Sequence of chain 3.A:
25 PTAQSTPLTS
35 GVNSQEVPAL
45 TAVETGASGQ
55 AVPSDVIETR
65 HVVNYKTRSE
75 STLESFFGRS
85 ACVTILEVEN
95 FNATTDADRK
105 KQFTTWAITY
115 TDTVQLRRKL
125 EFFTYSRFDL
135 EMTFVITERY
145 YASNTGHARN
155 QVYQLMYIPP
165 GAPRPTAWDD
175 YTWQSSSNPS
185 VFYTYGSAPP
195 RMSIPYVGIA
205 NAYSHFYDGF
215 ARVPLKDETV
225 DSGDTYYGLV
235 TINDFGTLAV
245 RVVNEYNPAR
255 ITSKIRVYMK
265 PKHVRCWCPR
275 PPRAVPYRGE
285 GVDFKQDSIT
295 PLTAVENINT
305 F

The protein below binds the small molecule below.
Small molecule (SMILES): CC(=O)N[C@H]1[C@H]([C@H](O)[C@H](O)CO)O[C@@](O)(C(=O)O)C[C@@H]1O

Sequence of chain 4.A:
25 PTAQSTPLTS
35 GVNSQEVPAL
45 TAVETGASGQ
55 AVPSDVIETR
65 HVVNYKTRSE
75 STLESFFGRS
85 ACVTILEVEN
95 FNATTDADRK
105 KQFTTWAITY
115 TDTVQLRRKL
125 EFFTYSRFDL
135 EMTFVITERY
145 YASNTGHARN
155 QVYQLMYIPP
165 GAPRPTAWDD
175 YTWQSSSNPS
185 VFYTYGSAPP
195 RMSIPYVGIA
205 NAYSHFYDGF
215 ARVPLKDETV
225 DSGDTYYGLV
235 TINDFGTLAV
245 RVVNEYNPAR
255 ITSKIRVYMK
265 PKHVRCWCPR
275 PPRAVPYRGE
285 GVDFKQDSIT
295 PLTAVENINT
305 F

Binding-site contacts:
Ligand atom O10 contacts residue TYR250 of chain 3.A at 2.8 Å (h-bond).
Ligand atom N5 contacts residue TYR250 of chain 3.A at 4.4 Å.
Ligand atom O1A contacts residue SER147 of chain 4.A at 3.1 Å (h-bond).
Ligand atom C5 contacts residue TYR145 of chain 4.A at 3.3 Å (hydrophobic).
Ligand atom C3 contacts residue PRO252 of chain 3.A at 3.8 Å (hydrophobic).
Ligand atom C9 contacts residue TYR145 of chain 4.A at 4.4 Å (hydrophobic).
Ligand atom O4 contacts residue TYR145 of chain 4.A at 4.2 Å.
Ligand atom C1 contacts residue SER147 of chain 4.A at 3.6 Å.
Ligand atom C1 contacts residue PRO252 of chain 3.A at 4.0 Å (hydrophobic).
Ligand atom O4 contacts residue ASN251 of chain 3.A at 4.1 Å.
Ligand atom C11 contacts residue ARG143 of chain 4.A at 4.0 Å.
Ligand atom C4 contacts residue PRO252 of chain 3.A at 3.7 Å (hydrophobic).
Ligand atom C6 contacts residue TYR145 of chain 4.A at 3.4 Å (hydrophobic).
Ligand atom O4 contacts residue TYR250 of chain 3.A at 3.4 Å.
Ligand atom C7 contacts residue TYR145 of chain 4.A at 3.9 Å (hydrophobic).
Ligand atom O1A contacts residue ASN148 of chain 4.A at 4.3 Å.
Ligand atom O1B contacts residue ALA146 of chain 4.A at 4.3 Å.
Ligand atom O1B contacts residue SER147 of chain 4.A at 2.7 Å (h-bond).
Ligand atom C1 contacts residue ALA146 of chain 4.A at 4.0 Å (hydrophobic).
Ligand atom C6 contacts residue ALA146 of chain 4.A at 4.3 Å (hydrophobic).
Ligand atom C10 contacts residue TYR145 of chain 4.A at 3.6 Å (hydrophobic).
Ligand atom C10 contacts residue TYR250 of chain 3.A at 3.5 Å (hydrophobic).
Ligand atom C4 contacts residue TYR145 of chain 4.A at 3.6 Å (hydrophobic).
Ligand atom C8 contacts residue ALA146 of chain 4.A at 4.5 Å (hydrophobic).
Ligand atom O8 contacts residue ALA146 of chain 4.A at 3.3 Å.
Ligand atom O1B contacts residue PRO252 of chain 3.A at 3.3 Å.
Ligand atom N5 contacts residue TYR145 of chain 4.A at 2.6 Å (h-bond).
Ligand atom C11 contacts residue TYR145 of chain 4.A at 3.7 Å (hydrophobic).
Ligand atom O1A contacts residue ALA146 of chain 4.A at 3.2 Å.
Ligand atom O4 contacts residue PRO252 of chain 3.A at 3.6 Å.
Ligand atom C11 contacts residue TYR250 of chain 3.A at 3.7 Å (hydrophobic).